Sequence of chain 1.C:
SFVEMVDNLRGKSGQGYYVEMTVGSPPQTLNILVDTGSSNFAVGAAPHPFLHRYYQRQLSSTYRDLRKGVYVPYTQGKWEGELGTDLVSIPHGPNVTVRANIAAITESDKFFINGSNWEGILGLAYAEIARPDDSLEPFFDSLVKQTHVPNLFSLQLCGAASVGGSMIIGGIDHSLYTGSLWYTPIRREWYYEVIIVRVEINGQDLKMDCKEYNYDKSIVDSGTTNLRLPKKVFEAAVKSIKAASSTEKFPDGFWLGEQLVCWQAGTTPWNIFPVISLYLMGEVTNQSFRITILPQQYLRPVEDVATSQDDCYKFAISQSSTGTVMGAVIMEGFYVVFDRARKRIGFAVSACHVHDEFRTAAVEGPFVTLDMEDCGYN

Binding-site contacts:
Ligand atom C85 contacts residue THR88 of chain 1.C at 3.6 Å.
Ligand atom C48 contacts residue ILE126 of chain 1.C at 3.4 Å (hydrophobic).
Ligand atom C3 contacts residue GLY246 of chain 1.C at 3.5 Å.
Ligand atom O45 contacts residue THR248 of chain 1.C at 2.7 Å (h-bond).
Ligand atom C76 contacts residue ASP244 of chain 1.C at 3.5 Å.
Ligand atom C83 contacts residue PRO86 of chain 1.C at 3.5 Å (hydrophobic).
Ligand atom C36 contacts residue GLN89 of chain 1.C at 3.5 Å.
Ligand atom C80 contacts residue GLY50 of chain 1.C at 3.2 Å.
Ligand atom O44 contacts residue THR88 of chain 1.C at 3.3 Å (h-bond).
Ligand atom C87 contacts residue THR88 of chain 1.C at 3.2 Å.
Ligand atom C71 contacts residue ASP244 of chain 1.C at 3.2 Å.
Ligand atom C53 contacts residue GLY29 of chain 1.C at 3.5 Å.
Ligand atom C28 contacts residue GLY246 of chain 1.C at 3.1 Å.
Ligand atom C91 contacts residue TYR87 of chain 1.C at 3.6 Å (hydrophobic).
Ligand atom C59 contacts residue SER245 of chain 1.C at 3.4 Å.
Ligand atom C55 contacts residue THR248 of chain 1.C at 3.6 Å.
Ligand atom O69 contacts residue GLY50 of chain 1.C at 3.4 Å (h-bond).
Ligand atom O69 contacts residue TYR87 of chain 1.C at 3.5 Å.
Ligand atom C5 contacts residue GLY246 of chain 1.C at 3.5 Å.
Ligand atom C46 contacts residue THR248 of chain 1.C at 3.6 Å.
Ligand atom C33 contacts residue GLN89 of chain 1.C at 3.6 Å.
Ligand atom C53 contacts residue THR248 of chain 1.C at 3.1 Å.
Ligand atom N74 contacts residue GLY50 of chain 1.C at 3.0 Å (h-bond).
Ligand atom O44 contacts residue GLN89 of chain 1.C at 3.2 Å (h-bond).
Ligand atom C61 contacts residue GLY246 of chain 1.C at 3.5 Å.
Ligand atom O69 contacts residue ASP48 of chain 1.C at 2.6 Å (salt-bridge).
Ligand atom N74 contacts residue ASP244 of chain 1.C at 2.7 Å (salt-bridge).
Ligand atom C59 contacts residue GLY246 of chain 1.C at 3.5 Å.
Ligand atom C52 contacts residue THR248 of chain 1.C at 3.2 Å.
Ligand atom N1 contacts residue GLY246 of chain 1.C at 2.8 Å (h-bond).
Ligand atom C67 contacts residue ASP48 of chain 1.C at 3.6 Å.
Ligand atom C63 contacts residue TYR87 of chain 1.C at 3.5 Å (hydrophobic).
Ligand atom N1 contacts residue THR247 of chain 1.C at 3.5 Å (h-bond).
Ligand atom C30 contacts residue THR247 of chain 1.C at 3.6 Å.
Ligand atom O44 contacts residue TYR87 of chain 1.C at 3.5 Å.
Ligand atom C76 contacts residue GLY50 of chain 1.C at 3.4 Å.
Ligand atom C91 contacts residue VAL85 of chain 1.C at 3.6 Å (hydrophobic).
Ligand atom C5 contacts residue ASP48 of chain 1.C at 3.5 Å.
Ligand atom O42 contacts residue THR88 of chain 1.C at 3.3 Å.
Ligand atom C48 contacts residue GLY27 of chain 1.C at 3.5 Å.

The protein below binds the small molecule below.
Small molecule (SMILES): CC(C)c1cccc(CNC[C@@H](O)[C@@H]2C[C@H](C)CCCCCN([C@H](C)c3ccccc3)C(=O)c3cc(cc(-c4ncco4)c3)C(=O)N2)c1